The protein below binds the small molecule below.
Small molecule (SMILES): [H]/N=C(\N/C(=N/[H])Nc1ccc(Cl)cc1)NC(C)C

Binding-site contacts:
Ligand atom C contacts residue TRP56 of chain 6.A at 4.0 Å (hydrophobic).
Ligand atom C2 contacts residue SER103 of chain 6.A at 3.9 Å.
Ligand atom C7 contacts residue GLU421 of chain 6.A at 3.7 Å.
Ligand atom C3 contacts residue SER103 of chain 6.A at 3.6 Å.
Ligand atom C3 contacts residue TRP56 of chain 6.A at 3.7 Å (hydrophobic).
Ligand atom C contacts residue LEU83 of chain 6.A at 4.1 Å (hydrophobic).
Ligand atom CL contacts residue ARG57 of chain 6.A at 3.6 Å.
Ligand atom C9 contacts residue TRP56 of chain 6.A at 3.9 Å (hydrophobic).
Ligand atom C4 contacts residue PHE422 of chain 6.A at 3.9 Å (hydrophobic).
Ligand atom C8 contacts residue GLU421 of chain 6.A at 3.5 Å.
Ligand atom N1 contacts residue SER103 of chain 6.A at 3.6 Å.
Ligand atom C4 contacts residue SER103 of chain 6.A at 3.5 Å.
Ligand atom CL contacts residue ALA53 of chain 6.A at 3.7 Å.
Ligand atom C2 contacts residue LEU83 of chain 6.A at 4.0 Å (hydrophobic).
Ligand atom N contacts residue TRP56 of chain 6.A at 3.8 Å.
Ligand atom N contacts residue PHE422 of chain 6.A at 4.0 Å.
Ligand atom C5 contacts residue PHE422 of chain 6.A at 3.5 Å (hydrophobic).
Ligand atom C10 contacts residue TRP56 of chain 6.A at 4.0 Å (hydrophobic).
Ligand atom C9 contacts residue PHE104 of chain 6.A at 3.2 Å (hydrophobic).
Ligand atom N contacts residue SER103 of chain 6.A at 2.9 Å (h-bond).
Ligand atom C3 contacts residue PHE104 of chain 6.A at 3.9 Å (hydrophobic).
Ligand atom N3 contacts residue PHE422 of chain 6.A at 3.4 Å (h-bond).
Ligand atom C1 contacts residue VAL60 of chain 6.A at 3.9 Å (hydrophobic).
Ligand atom CL contacts residue LEU83 of chain 6.A at 3.9 Å.
Ligand atom C6 contacts residue GLU421 of chain 6.A at 3.9 Å.
Ligand atom C1 contacts residue LEU83 of chain 6.A at 3.9 Å (hydrophobic).
Ligand atom CL contacts residue TRP33 of chain 6.A at 3.4 Å.
Ligand atom C10 contacts residue PHE104 of chain 6.A at 3.4 Å (hydrophobic).
Ligand atom C contacts residue ALA53 of chain 6.A at 3.9 Å (hydrophobic).
Ligand atom C2 contacts residue MET85 of chain 6.A at 3.8 Å (hydrophobic).
Ligand atom C2 contacts residue TRP56 of chain 6.A at 3.6 Å (hydrophobic).
Ligand atom C10 contacts residue ALA53 of chain 6.A at 3.9 Å (hydrophobic).
Ligand atom C4 contacts residue TRP56 of chain 6.A at 3.9 Å (hydrophobic).
Ligand atom C6 contacts residue PHE422 of chain 6.A at 4.0 Å (hydrophobic).
Ligand atom C contacts residue PHE104 of chain 6.A at 4.1 Å (hydrophobic).
Ligand atom C7 contacts residue ASP46 of chain 6.A at 3.2 Å.
Ligand atom N1 contacts residue TRP56 of chain 6.A at 3.7 Å.
Ligand atom C1 contacts residue TRP56 of chain 6.A at 3.8 Å (hydrophobic).
Ligand atom N1 contacts residue PHE422 of chain 6.A at 3.1 Å (h-bond).
Ligand atom N2 contacts residue TRP56 of chain 6.A at 3.7 Å.

Sequence of chain 6.A:
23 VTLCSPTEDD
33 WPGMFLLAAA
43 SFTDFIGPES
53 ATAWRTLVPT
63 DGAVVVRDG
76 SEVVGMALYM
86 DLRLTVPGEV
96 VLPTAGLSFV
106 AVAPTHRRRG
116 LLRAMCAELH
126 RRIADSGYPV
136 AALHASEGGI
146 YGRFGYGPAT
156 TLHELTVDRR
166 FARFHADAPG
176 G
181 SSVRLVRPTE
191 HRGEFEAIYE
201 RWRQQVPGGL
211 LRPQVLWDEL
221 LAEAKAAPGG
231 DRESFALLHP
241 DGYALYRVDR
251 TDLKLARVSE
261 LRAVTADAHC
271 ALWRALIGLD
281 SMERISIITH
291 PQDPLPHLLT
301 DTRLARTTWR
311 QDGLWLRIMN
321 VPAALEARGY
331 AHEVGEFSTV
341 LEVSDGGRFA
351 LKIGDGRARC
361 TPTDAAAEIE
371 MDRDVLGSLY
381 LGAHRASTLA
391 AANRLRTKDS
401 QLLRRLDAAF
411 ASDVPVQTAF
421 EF